Sequence of chain 1.A:
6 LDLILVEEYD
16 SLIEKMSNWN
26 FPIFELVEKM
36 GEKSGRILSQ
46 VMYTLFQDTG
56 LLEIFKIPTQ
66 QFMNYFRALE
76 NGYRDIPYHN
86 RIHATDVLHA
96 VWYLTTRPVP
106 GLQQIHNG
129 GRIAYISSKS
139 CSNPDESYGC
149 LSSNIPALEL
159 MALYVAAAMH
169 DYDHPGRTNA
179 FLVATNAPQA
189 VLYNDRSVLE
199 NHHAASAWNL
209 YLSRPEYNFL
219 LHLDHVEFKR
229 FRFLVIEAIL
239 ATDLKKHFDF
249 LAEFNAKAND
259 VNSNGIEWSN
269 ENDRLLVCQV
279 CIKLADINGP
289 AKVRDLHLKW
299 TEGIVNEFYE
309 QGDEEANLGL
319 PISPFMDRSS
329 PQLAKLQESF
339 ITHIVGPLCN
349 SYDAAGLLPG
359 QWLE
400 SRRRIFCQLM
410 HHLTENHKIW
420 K

Binding-site contacts:
Ligand atom C21 contacts residue VAL303 of chain 1.A at 3.9 Å (hydrophobic).
Ligand atom C40 contacts residue ASN304 of chain 1.A at 4.2 Å.
Ligand atom C35 contacts residue ARG326 of chain 1.A at 4.2 Å.
Ligand atom C15 contacts residue LEU331 of chain 1.A at 4.1 Å (hydrophobic).
Ligand atom C12 contacts residue GLU300 of chain 1.A at 4.4 Å.
Ligand atom C37 contacts residue ARG326 of chain 1.A at 4.0 Å.
Ligand atom C21 contacts residue GLU300 of chain 1.A at 4.1 Å.
Ligand atom O34 contacts residue TYR307 of chain 1.A at 3.9 Å.
Ligand atom C60 contacts residue TYR307 of chain 1.A at 4.4 Å (hydrophobic).
Ligand atom C60 contacts residue ARG326 of chain 1.A at 3.1 Å.
Ligand atom C36 contacts residue ASN304 of chain 1.A at 4.2 Å.
Ligand atom O63 contacts residue ARG326 of chain 1.A at 3.7 Å.
Ligand atom C15 contacts residue GLU300 of chain 1.A at 3.6 Å.
Ligand atom C21 contacts residue ASN304 of chain 1.A at 4.1 Å.
Ligand atom C37 contacts residue ASN304 of chain 1.A at 3.6 Å.
Ligand atom O49 contacts residue ARG326 of chain 1.A at 4.1 Å.
Ligand atom C18 contacts residue LEU331 of chain 1.A at 3.6 Å (hydrophobic).
Ligand atom O47 contacts residue ARG326 of chain 1.A at 2.8 Å (salt-bridge).
Ligand atom O51 contacts residue ASN304 of chain 1.A at 3.1 Å (h-bond).
Ligand atom C41 contacts residue ASN304 of chain 1.A at 4.2 Å.
Ligand atom C24 contacts residue ASN304 of chain 1.A at 4.3 Å.
Ligand atom C24 contacts residue VAL303 of chain 1.A at 4.2 Å (hydrophobic).
Ligand atom C18 contacts residue VAL303 of chain 1.A at 4.1 Å (hydrophobic).
Ligand atom O47 contacts residue ASN304 of chain 1.A at 3.7 Å.
Ligand atom C27 contacts residue ASN304 of chain 1.A at 3.6 Å.
Ligand atom O47 contacts residue TYR307 of chain 1.A at 3.9 Å.
Ligand atom C9 contacts residue LEU296 of chain 1.A at 3.8 Å (hydrophobic).
Ligand atom C40 contacts residue ARG326 of chain 1.A at 4.3 Å.
Ligand atom C30 contacts residue TYR307 of chain 1.A at 4.1 Å (hydrophobic).

A protein and the small-molecule ligand that binds it are described below.
Small molecule (SMILES): CCCCCCCCC(=O)N(CCO)C[C@@H](O)[C@@H](O)[C@@H](O)[C@@H](O)CO